Binding-site contacts:
Ligand atom C7 contacts residue ASN240 of chain 1.H at 4.0 Å.
Ligand atom C2 contacts residue ASN169 of chain 1.H at 2.3 Å.
Ligand atom C7 contacts residue ASN169 of chain 1.H at 3.2 Å.
Ligand atom O7 contacts residue ASN169 of chain 1.H at 3.5 Å (h-bond).
Ligand atom N2 contacts residue ASN240 of chain 1.H at 3.2 Å (h-bond).
Ligand atom C1 contacts residue ASN169 of chain 1.H at 1.4 Å.
Ligand atom C5 contacts residue ASN169 of chain 1.H at 3.7 Å.
Ligand atom C8 contacts residue PRO221 of chain 1.F at 3.7 Å (hydrophobic).
Ligand atom C2 contacts residue ASN240 of chain 1.H at 4.0 Å.
Ligand atom C3 contacts residue ASN240 of chain 1.H at 4.3 Å.
Ligand atom O5 contacts residue ASN169 of chain 1.H at 2.4 Å (h-bond).
Ligand atom C8 contacts residue ASN169 of chain 1.H at 4.2 Å.
Ligand atom N2 contacts residue ASN169 of chain 1.H at 2.7 Å (h-bond).
Ligand atom C8 contacts residue ALA242 of chain 1.H at 3.6 Å (hydrophobic).
Ligand atom C1 contacts residue ASN240 of chain 1.H at 4.0 Å.
Ligand atom C4 contacts residue ASN169 of chain 1.H at 4.2 Å.
Ligand atom C7 contacts residue ALA242 of chain 1.H at 3.9 Å (hydrophobic).
Ligand atom C8 contacts residue ASP241 of chain 1.H at 4.0 Å.
Ligand atom C8 contacts residue ASN240 of chain 1.H at 3.7 Å.
Ligand atom O7 contacts residue ALA242 of chain 1.H at 4.0 Å.
Ligand atom C3 contacts residue ASN169 of chain 1.H at 3.7 Å.

The small molecule below binds the protein below.
Small molecule (SMILES): CC(=O)N[C@H]1[C@H](O[C@H]2[C@H](O)[C@@H](NC(C)=O)CO[C@@H]2CO)O[C@H](CO)[C@@H](O[C@H]2O[C@H](CO)[C@@H](O)[C@H](O)[C@@H]2O)[C@@H]1O

Sequence of chain 1.H:
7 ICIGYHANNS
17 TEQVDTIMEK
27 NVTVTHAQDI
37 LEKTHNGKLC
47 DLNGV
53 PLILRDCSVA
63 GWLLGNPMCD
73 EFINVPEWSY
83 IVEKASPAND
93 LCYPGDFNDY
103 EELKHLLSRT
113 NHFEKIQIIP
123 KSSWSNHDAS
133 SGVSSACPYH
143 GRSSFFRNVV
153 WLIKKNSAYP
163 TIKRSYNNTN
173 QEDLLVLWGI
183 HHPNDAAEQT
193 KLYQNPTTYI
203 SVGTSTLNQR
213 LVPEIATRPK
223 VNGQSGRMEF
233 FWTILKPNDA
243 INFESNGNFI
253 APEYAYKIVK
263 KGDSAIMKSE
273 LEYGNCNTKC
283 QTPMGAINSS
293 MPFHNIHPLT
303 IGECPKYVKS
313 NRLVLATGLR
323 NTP

Sequence of chain 1.F:
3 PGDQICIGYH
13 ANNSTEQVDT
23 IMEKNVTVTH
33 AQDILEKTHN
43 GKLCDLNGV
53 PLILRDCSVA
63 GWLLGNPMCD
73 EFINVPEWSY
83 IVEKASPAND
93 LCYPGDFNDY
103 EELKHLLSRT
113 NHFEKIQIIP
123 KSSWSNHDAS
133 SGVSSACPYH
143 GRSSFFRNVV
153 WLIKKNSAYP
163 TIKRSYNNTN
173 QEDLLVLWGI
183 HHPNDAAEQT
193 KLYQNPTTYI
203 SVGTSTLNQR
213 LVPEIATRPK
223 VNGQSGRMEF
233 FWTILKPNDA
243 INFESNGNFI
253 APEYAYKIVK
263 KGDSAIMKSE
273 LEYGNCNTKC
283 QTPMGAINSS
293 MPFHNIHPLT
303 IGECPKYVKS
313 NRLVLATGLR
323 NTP